This protein binds this small molecule.
Small molecule (SMILES): CCS(=O)(=O)c1ccc(CC(=O)Nc2cnc(O[C@@H](C)c3ccccc3)c(Cl)c2)cc1

Binding-site contacts:
Ligand atom C18 contacts residue PHE116 of chain 1.A at 3.7 Å (hydrophobic).
Ligand atom O31 contacts residue ARG103 of chain 1.A at 3.5 Å (salt-bridge).
Ligand atom C22 contacts residue GLN25 of chain 1.A at 3.7 Å.
Ligand atom C10 contacts residue PHE127 of chain 1.A at 3.6 Å (hydrophobic).
Ligand atom C6 contacts residue PHE117 of chain 1.A at 3.6 Å (hydrophobic).
Ligand atom O7 contacts residue PHE127 of chain 1.A at 3.6 Å.
Ligand atom C25 contacts residue MET104 of chain 1.A at 3.6 Å (hydrophobic).
Ligand atom C15 contacts residue ILE139 of chain 1.A at 3.4 Å (hydrophobic).
Ligand atom O30 contacts residue ARG106 of chain 1.A at 3.0 Å (salt-bridge).
Ligand atom C13 contacts residue ILE139 of chain 1.A at 3.5 Å (hydrophobic).
Ligand atom C14 contacts residue MET104 of chain 1.A at 3.4 Å (hydrophobic).
Ligand atom C5 contacts residue PHE116 of chain 1.A at 3.3 Å (hydrophobic).
Ligand atom C28 contacts residue GLN25 of chain 1.A at 3.2 Å.
Ligand atom C20 contacts residue PHE116 of chain 1.A at 3.7 Å (hydrophobic).
Ligand atom O19 contacts residue HIS62 of chain 1.A at 3.6 Å.
Ligand atom N9 contacts residue PHE116 of chain 1.A at 2.8 Å (h-bond).
Ligand atom O30 contacts residue CYS24 of chain 1.A at 3.1 Å (h-bond).
Ligand atom O30 contacts residue GLN25 of chain 1.A at 3.6 Å.
Ligand atom O31 contacts residue ARG106 of chain 1.A at 3.0 Å (salt-bridge).
Ligand atom C15 contacts residue SER143 of chain 1.A at 3.5 Å.
Ligand atom C14 contacts residue ILE139 of chain 1.A at 3.3 Å (hydrophobic).
Ligand atom O30 contacts residue LEU26 of chain 1.A at 3.0 Å (h-bond).
Ligand atom C1 contacts residue PHE117 of chain 1.A at 3.6 Å (hydrophobic).
Ligand atom N9 contacts residue MET104 of chain 1.A at 3.5 Å.
Ligand atom C17 contacts residue ILE136 of chain 1.A at 3.7 Å (hydrophobic).
Ligand atom C1 contacts residue MET104 of chain 1.A at 3.7 Å (hydrophobic).
Ligand atom C23 contacts residue LEU26 of chain 1.A at 3.7 Å (hydrophobic).
Ligand atom O19 contacts residue MET104 of chain 1.A at 3.4 Å.
Ligand atom C26 contacts residue MET104 of chain 1.A at 3.6 Å (hydrophobic).
Ligand atom C13 contacts residue MET104 of chain 1.A at 3.7 Å (hydrophobic).
Ligand atom C18 contacts residue MET104 of chain 1.A at 3.5 Å (hydrophobic).
Ligand atom S27 contacts residue ARG106 of chain 1.A at 3.5 Å (salt-bridge).
Ligand atom CL8 contacts residue CYS59 of chain 1.A at 3.6 Å.
Ligand atom C23 contacts residue GLN25 of chain 1.A at 3.4 Å.
Ligand atom C25 contacts residue ALA107 of chain 1.A at 3.6 Å (hydrophobic).
Ligand atom C6 contacts residue MET104 of chain 1.A at 3.4 Å (hydrophobic).
Ligand atom C6 contacts residue PHE116 of chain 1.A at 3.5 Å (hydrophobic).
Ligand atom C29 contacts residue ARG103 of chain 1.A at 3.6 Å.
Ligand atom C16 contacts residue ILE139 of chain 1.A at 3.6 Å (hydrophobic).
Ligand atom C12 contacts residue ILE139 of chain 1.A at 3.7 Å (hydrophobic).

Sequence of chain 1.A:
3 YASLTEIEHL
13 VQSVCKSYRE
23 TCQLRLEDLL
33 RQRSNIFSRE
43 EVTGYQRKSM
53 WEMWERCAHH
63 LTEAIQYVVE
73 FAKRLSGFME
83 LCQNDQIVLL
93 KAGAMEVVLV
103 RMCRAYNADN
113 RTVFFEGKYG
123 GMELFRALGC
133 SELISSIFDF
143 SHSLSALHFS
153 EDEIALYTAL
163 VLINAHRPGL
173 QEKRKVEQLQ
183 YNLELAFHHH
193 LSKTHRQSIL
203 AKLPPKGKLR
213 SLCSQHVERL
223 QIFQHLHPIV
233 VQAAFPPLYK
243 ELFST